Binding-site contacts:
Ligand atom C1 contacts residue VAL70 of chain 1.A at 4.3 Å (hydrophobic).
Ligand atom C4 contacts residue ASN47 of chain 1.A at 4.3 Å.
Ligand atom O6 contacts residue VAL70 of chain 1.A at 4.3 Å.
Ligand atom C6 contacts residue VAL70 of chain 1.A at 4.2 Å (hydrophobic).
Ligand atom C3 contacts residue ASN47 of chain 1.A at 3.8 Å.
Ligand atom C5 contacts residue GLU71 of chain 1.A at 4.0 Å.
Ligand atom O6 contacts residue SER109 of chain 1.A at 2.7 Å (h-bond).
Ligand atom C4 contacts residue GLU71 of chain 1.A at 4.1 Å.
Ligand atom C7 contacts residue GLN129 of chain 1.A at 4.4 Å.
Ligand atom C2 contacts residue ASN47 of chain 1.A at 2.5 Å.
Ligand atom C3 contacts residue HIS24 of chain 1.A at 4.4 Å.
Ligand atom O7 contacts residue ASN47 of chain 1.A at 3.3 Å (h-bond).
Ligand atom N2 contacts residue ASN47 of chain 1.A at 2.9 Å (h-bond).
Ligand atom O5 contacts residue VAL70 of chain 1.A at 3.8 Å.
Ligand atom C6 contacts residue SER109 of chain 1.A at 3.9 Å.
Ligand atom C8 contacts residue GLN129 of chain 1.A at 3.5 Å.
Ligand atom O7 contacts residue GLU71 of chain 1.A at 3.7 Å.
Ligand atom C5 contacts residue VAL70 of chain 1.A at 4.1 Å (hydrophobic).
Ligand atom C8 contacts residue LYS108 of chain 1.A at 3.5 Å.
Ligand atom C1 contacts residue ASN47 of chain 1.A at 1.5 Å.
Ligand atom O5 contacts residue ASN47 of chain 1.A at 2.4 Å (h-bond).
Ligand atom O7 contacts residue SER109 of chain 1.A at 3.8 Å.
Ligand atom C7 contacts residue ASN47 of chain 1.A at 3.3 Å.
Ligand atom C8 contacts residue ASN47 of chain 1.A at 4.4 Å.
Ligand atom C1 contacts residue HIS24 of chain 1.A at 4.3 Å.
Ligand atom C5 contacts residue ASN47 of chain 1.A at 3.7 Å.
Ligand atom C5 contacts residue HIS24 of chain 1.A at 4.5 Å.
Ligand atom O5 contacts residue GLU71 of chain 1.A at 3.2 Å.
Ligand atom N2 contacts residue HIS24 of chain 1.A at 4.5 Å.
Ligand atom C2 contacts residue GLU71 of chain 1.A at 4.0 Å.
Ligand atom O6 contacts residue GLU71 of chain 1.A at 2.9 Å (salt-bridge).
Ligand atom C8 contacts residue ILE26 of chain 1.A at 4.0 Å (hydrophobic).
Ligand atom C1 contacts residue GLU71 of chain 1.A at 4.0 Å.
Ligand atom C6 contacts residue GLU71 of chain 1.A at 4.0 Å.

This protein binds this small molecule.
Small molecule (SMILES): CC(=O)N[C@H]1[C@H](O[C@H]2[C@H](O)[C@@H](NC(C)=O)CO[C@@H]2CO)O[C@H](CO)[C@@H](O)[C@@H]1O

Sequence of chain 1.A:
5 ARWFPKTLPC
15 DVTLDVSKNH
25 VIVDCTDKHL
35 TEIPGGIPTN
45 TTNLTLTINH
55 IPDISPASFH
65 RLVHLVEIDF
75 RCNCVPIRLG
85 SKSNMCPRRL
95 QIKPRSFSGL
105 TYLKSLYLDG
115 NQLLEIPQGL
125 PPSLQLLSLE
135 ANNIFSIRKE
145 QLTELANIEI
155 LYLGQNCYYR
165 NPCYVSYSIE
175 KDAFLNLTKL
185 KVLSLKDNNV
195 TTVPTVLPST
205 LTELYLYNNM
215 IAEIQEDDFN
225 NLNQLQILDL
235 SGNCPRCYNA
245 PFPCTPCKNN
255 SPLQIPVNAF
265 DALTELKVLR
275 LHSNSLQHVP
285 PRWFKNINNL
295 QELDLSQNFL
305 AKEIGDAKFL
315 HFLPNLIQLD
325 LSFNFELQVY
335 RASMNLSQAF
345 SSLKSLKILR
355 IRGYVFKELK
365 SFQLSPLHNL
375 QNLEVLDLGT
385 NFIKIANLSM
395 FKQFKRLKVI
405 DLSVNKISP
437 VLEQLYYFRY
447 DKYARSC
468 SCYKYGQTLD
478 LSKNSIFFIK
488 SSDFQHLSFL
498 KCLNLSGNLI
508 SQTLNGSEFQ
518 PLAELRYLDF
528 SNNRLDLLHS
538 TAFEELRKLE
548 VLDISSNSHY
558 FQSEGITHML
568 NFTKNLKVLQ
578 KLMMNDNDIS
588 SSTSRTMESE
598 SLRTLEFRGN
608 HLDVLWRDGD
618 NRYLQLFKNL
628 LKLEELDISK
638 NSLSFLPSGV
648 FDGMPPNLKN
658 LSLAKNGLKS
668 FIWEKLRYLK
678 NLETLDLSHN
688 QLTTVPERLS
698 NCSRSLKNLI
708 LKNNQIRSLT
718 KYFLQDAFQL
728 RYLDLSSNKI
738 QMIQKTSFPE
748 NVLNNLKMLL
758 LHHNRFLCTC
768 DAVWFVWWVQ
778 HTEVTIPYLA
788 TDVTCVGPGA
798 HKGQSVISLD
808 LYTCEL